A protein and the small-molecule ligand that binds it are described below.
Small molecule (SMILES): COc1ccccc1[C@H]1CCCN1C(=O)CNC(=O)NCc1ccc(N)cc1

Binding-site contacts:
Ligand atom CAW contacts residue THR106 of chain 1.A at 3.7 Å.
Ligand atom CAP contacts residue PHE59 of chain 1.A at 3.9 Å (hydrophobic).
Ligand atom CA contacts residue ASN101 of chain 1.A at 3.8 Å.
Ligand atom CAU contacts residue ARG54 of chain 1.A at 3.8 Å.
Ligand atom CAJ contacts residue ASN101 of chain 1.A at 3.6 Å.
Ligand atom OAT contacts residue ARG54 of chain 1.A at 3.9 Å.
Ligand atom CAF contacts residue LEU121 of chain 1.A at 3.7 Å (hydrophobic).
Ligand atom CAU contacts residue ASN101 of chain 1.A at 3.4 Å.
Ligand atom CAK contacts residue GLN110 of chain 1.A at 3.6 Å.
Ligand atom CAA contacts residue ILE56 of chain 1.A at 3.9 Å (hydrophobic).
Ligand atom CAQ contacts residue PHE112 of chain 1.A at 3.4 Å (hydrophobic).
Ligand atom CAI contacts residue THR72 of chain 1.A at 3.8 Å.
Ligand atom CAL contacts residue ASN101 of chain 1.A at 3.6 Å.
Ligand atom CAQ contacts residue HIS125 of chain 1.A at 3.9 Å.
Ligand atom CAJ contacts residue ALA100 of chain 1.A at 3.8 Å (hydrophobic).
Ligand atom CAK contacts residue THR72 of chain 1.A at 3.5 Å.
Ligand atom CAO contacts residue GLY71 of chain 1.A at 3.3 Å.
Ligand atom CA contacts residue ARG54 of chain 1.A at 3.6 Å.
Ligand atom NBB contacts residue GLN62 of chain 1.A at 3.7 Å.
Ligand atom O contacts residue ALA100 of chain 1.A at 3.2 Å.
Ligand atom NAB contacts residue ARG81 of chain 1.A at 3.5 Å (salt-bridge).
Ligand atom O contacts residue ASN101 of chain 1.A at 2.9 Å (h-bond).
Ligand atom CAI contacts residue GLY73 of chain 1.A at 3.8 Å.
Ligand atom CAY contacts residue PHE59 of chain 1.A at 3.9 Å (hydrophobic).
Ligand atom CAX contacts residue GLN110 of chain 1.A at 3.6 Å.
Ligand atom CAP contacts residue GLN62 of chain 1.A at 3.4 Å.
Ligand atom NAB contacts residue THR106 of chain 1.A at 3.0 Å (h-bond).
Ligand atom OAC contacts residue ARG54 of chain 1.A at 2.9 Å (salt-bridge).
Ligand atom CBA contacts residue ARG54 of chain 1.A at 3.8 Å.
Ligand atom CBA contacts residue GLN62 of chain 1.A at 3.6 Å.
Ligand atom C contacts residue HIS125 of chain 1.A at 3.8 Å.
Ligand atom N contacts residue ASN101 of chain 1.A at 2.8 Å (h-bond).
Ligand atom NAS contacts residue ASN101 of chain 1.A at 3.2 Å (h-bond).
Ligand atom CAL contacts residue GLN110 of chain 1.A at 3.8 Å.
Ligand atom CAP contacts residue MET60 of chain 1.A at 3.5 Å (hydrophobic).
Ligand atom CAX contacts residue GLY71 of chain 1.A at 3.9 Å.
Ligand atom OAC contacts residue GLN62 of chain 1.A at 3.0 Å (h-bond).
Ligand atom O contacts residue HIS125 of chain 1.A at 3.3 Å.
Ligand atom CAM contacts residue PHE112 of chain 1.A at 3.7 Å (hydrophobic).
Ligand atom NAB contacts residue GLY108 of chain 1.A at 3.7 Å.

Sequence of chain 1.A:
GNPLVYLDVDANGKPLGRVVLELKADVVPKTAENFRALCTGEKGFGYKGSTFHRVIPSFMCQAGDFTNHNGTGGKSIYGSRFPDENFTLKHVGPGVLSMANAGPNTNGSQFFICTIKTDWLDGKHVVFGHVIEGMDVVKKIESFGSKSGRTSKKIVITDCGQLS